Sequence of chain 1.B:
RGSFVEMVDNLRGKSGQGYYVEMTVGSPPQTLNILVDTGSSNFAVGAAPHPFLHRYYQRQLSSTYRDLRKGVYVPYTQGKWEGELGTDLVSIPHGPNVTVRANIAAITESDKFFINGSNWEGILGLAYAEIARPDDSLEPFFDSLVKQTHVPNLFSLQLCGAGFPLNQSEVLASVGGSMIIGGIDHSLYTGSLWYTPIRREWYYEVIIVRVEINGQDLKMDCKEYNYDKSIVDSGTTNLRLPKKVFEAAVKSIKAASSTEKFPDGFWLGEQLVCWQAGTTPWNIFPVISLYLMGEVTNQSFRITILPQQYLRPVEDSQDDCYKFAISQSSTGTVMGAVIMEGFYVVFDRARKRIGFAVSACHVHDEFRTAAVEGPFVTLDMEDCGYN

Binding-site contacts:
Ligand atom C8 contacts residue ASP249 of chain 1.B at 3.4 Å.
Ligand atom C10 contacts residue TYR92 of chain 1.B at 3.8 Å (hydrophobic).
Ligand atom C8 contacts residue THR252 of chain 1.B at 3.2 Å.
Ligand atom C13 contacts residue ILE139 of chain 1.B at 3.6 Å (hydrophobic).
Ligand atom F1 contacts residue TYR92 of chain 1.B at 2.9 Å.
Ligand atom F contacts residue ASN58 of chain 1.B at 3.0 Å.
Ligand atom N4 contacts residue ASP249 of chain 1.B at 2.9 Å (salt-bridge).
Ligand atom N contacts residue SER56 of chain 1.B at 3.8 Å.
Ligand atom C12 contacts residue ILE139 of chain 1.B at 3.6 Å (hydrophobic).
Ligand atom F1 contacts residue PHE129 of chain 1.B at 3.4 Å.
Ligand atom N1 contacts residue TRP97 of chain 1.B at 3.5 Å (h-bond).
Ligand atom C5 contacts residue ILE139 of chain 1.B at 3.7 Å (hydrophobic).
Ligand atom C3 contacts residue TRP97 of chain 1.B at 3.4 Å (hydrophobic).
Ligand atom F2 contacts residue LEU51 of chain 1.B at 3.4 Å.
Ligand atom C7 contacts residue ASP53 of chain 1.B at 3.5 Å.
Ligand atom O1 contacts residue TYR92 of chain 1.B at 3.6 Å.
Ligand atom F contacts residue TRP97 of chain 1.B at 3.6 Å.
Ligand atom C2 contacts residue SER56 of chain 1.B at 3.6 Å.
Ligand atom C16 contacts residue GLY251 of chain 1.B at 3.7 Å.
Ligand atom O contacts residue TRP97 of chain 1.B at 3.5 Å.
Ligand atom N3 contacts residue ASP53 of chain 1.B at 2.8 Å (salt-bridge).
Ligand atom C5 contacts residue ASP53 of chain 1.B at 3.5 Å.
Ligand atom C1 contacts residue VAL90 of chain 1.B at 3.6 Å (hydrophobic).
Ligand atom C4 contacts residue ASN58 of chain 1.B at 3.4 Å.
Ligand atom C3 contacts residue SER56 of chain 1.B at 3.6 Å.
Ligand atom C18 contacts residue VAL90 of chain 1.B at 3.7 Å (hydrophobic).
Ligand atom O contacts residue ASN58 of chain 1.B at 3.3 Å.
Ligand atom N4 contacts residue ASP53 of chain 1.B at 2.8 Å (salt-bridge).
Ligand atom C17 contacts residue GLY251 of chain 1.B at 3.6 Å.
Ligand atom F contacts residue ARG149 of chain 1.B at 3.7 Å.
Ligand atom F2 contacts residue GLY251 of chain 1.B at 3.1 Å.
Ligand atom F2 contacts residue ASP53 of chain 1.B at 3.5 Å.
Ligand atom C16 contacts residue LEU51 of chain 1.B at 3.5 Å (hydrophobic).
Ligand atom C14 contacts residue PHE129 of chain 1.B at 3.6 Å (hydrophobic).
Ligand atom N1 contacts residue SER56 of chain 1.B at 3.5 Å (h-bond).
Ligand atom C17 contacts residue LEU51 of chain 1.B at 3.7 Å (hydrophobic).
Ligand atom N4 contacts residue GLY251 of chain 1.B at 3.7 Å.
Ligand atom O contacts residue SER56 of chain 1.B at 3.8 Å.
Ligand atom C4 contacts residue SER56 of chain 1.B at 3.8 Å.
Ligand atom C6 contacts residue ASP53 of chain 1.B at 3.7 Å.

This small molecule binds to this protein.
Small molecule (SMILES): [H]/N=C1\N[C@@]2(c3c(F)cccc3F)CN(c3nc(C)c(F)c(OC)n3)C[C@H]2C(=O)N1C